Sequence of chain 1.RA:
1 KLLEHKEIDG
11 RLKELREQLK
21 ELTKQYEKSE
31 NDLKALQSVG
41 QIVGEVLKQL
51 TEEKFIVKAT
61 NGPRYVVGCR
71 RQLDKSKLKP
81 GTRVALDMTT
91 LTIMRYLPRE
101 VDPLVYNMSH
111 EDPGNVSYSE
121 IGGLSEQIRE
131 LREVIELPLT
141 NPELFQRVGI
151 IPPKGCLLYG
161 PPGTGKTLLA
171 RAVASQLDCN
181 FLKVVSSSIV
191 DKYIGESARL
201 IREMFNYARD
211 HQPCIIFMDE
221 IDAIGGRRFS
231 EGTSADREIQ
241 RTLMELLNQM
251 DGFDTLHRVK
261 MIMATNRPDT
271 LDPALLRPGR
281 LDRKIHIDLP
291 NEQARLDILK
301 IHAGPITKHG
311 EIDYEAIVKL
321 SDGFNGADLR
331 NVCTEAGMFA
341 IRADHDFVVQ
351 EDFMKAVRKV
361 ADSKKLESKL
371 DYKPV

This small molecule binds to this protein.
Small molecule (SMILES): Nc1ncnc2c1ncn2[C@@H]1O[C@H](COP(=O)(O)OP(=O)(O)OP(O)(O)=S)[C@@H](O)[C@H]1O

Binding-site contacts:
Ligand atom O3B contacts residue GLY163 of chain 1.RA at 3.3 Å (h-bond).
Ligand atom O3G contacts residue LYS166 of chain 1.RA at 2.9 Å (salt-bridge).
Ligand atom O1B contacts residue THR167 of chain 1.RA at 3.3 Å (h-bond).
Ligand atom PB contacts residue THR167 of chain 1.RA at 3.2 Å.
Ligand atom O1A contacts residue GLY163 of chain 1.RA at 3.3 Å.
Ligand atom O2' contacts residue ARG330 of chain 1.RA at 2.3 Å (salt-bridge).
Ligand atom O4' contacts residue ALA327 of chain 1.RA at 3.6 Å.
Ligand atom O3G contacts residue PRO162 of chain 1.RA at 3.3 Å.
Ligand atom S1G contacts residue GLY163 of chain 1.RA at 3.6 Å (h-bond).
Ligand atom PB contacts residue LYS166 of chain 1.RA at 3.2 Å.
Ligand atom C8 contacts residue GLY165 of chain 1.RA at 3.4 Å.
Ligand atom N9 contacts residue GLY326 of chain 1.RA at 3.3 Å.
Ligand atom O2A contacts residue ARG304 of chain 1.SA at 2.7 Å (salt-bridge).
Ligand atom O2G contacts residue ASN266 of chain 1.RA at 3.1 Å (h-bond).
Ligand atom C8 contacts residue GLY326 of chain 1.RA at 2.7 Å.
Ligand atom C4 contacts residue GLY326 of chain 1.RA at 3.3 Å.
Ligand atom O2G contacts residue ARG304 of chain 1.SA at 2.5 Å (salt-bridge).
Ligand atom C8 contacts residue GLY163 of chain 1.RA at 3.5 Å.
Ligand atom C2' contacts residue LEU168 of chain 1.RA at 3.5 Å (hydrophobic).
Ligand atom N7 contacts residue GLY165 of chain 1.RA at 3.4 Å (h-bond).
Ligand atom C2' contacts residue ARG330 of chain 1.RA at 3.5 Å.
Ligand atom PA contacts residue ARG301 of chain 1.SA at 3.5 Å.
Ligand atom O1A contacts residue ARG301 of chain 1.SA at 2.4 Å (salt-bridge).
Ligand atom N7 contacts residue GLY326 of chain 1.RA at 2.2 Å.
Ligand atom S1G contacts residue ARG304 of chain 1.SA at 3.2 Å (salt-bridge).
Ligand atom O2B contacts residue ARG304 of chain 1.SA at 2.7 Å (salt-bridge).
Ligand atom S1G contacts residue ARG301 of chain 1.SA at 3.3 Å (salt-bridge).
Ligand atom O3G contacts residue ASN266 of chain 1.RA at 2.4 Å (h-bond).
Ligand atom C5 contacts residue GLY326 of chain 1.RA at 2.7 Å.
Ligand atom N7 contacts residue THR164 of chain 1.RA at 3.5 Å.
Ligand atom O1B contacts residue LYS166 of chain 1.RA at 2.5 Å (salt-bridge).
Ligand atom PG contacts residue ASN266 of chain 1.RA at 3.4 Å.
Ligand atom C6 contacts residue GLY326 of chain 1.RA at 3.4 Å.
Ligand atom O2B contacts residue THR167 of chain 1.RA at 3.0 Å (h-bond).
Ligand atom N7 contacts residue GLY163 of chain 1.RA at 3.5 Å (h-bond).
Ligand atom C5' contacts residue ARG301 of chain 1.SA at 3.4 Å.
Ligand atom O3A contacts residue THR167 of chain 1.RA at 3.0 Å (h-bond).
Ligand atom O3B contacts residue LYS166 of chain 1.RA at 2.9 Å (salt-bridge).
Ligand atom PG contacts residue ARG304 of chain 1.SA at 3.3 Å.
Ligand atom PG contacts residue LYS166 of chain 1.RA at 3.4 Å.

Sequence of chain 1.SA:
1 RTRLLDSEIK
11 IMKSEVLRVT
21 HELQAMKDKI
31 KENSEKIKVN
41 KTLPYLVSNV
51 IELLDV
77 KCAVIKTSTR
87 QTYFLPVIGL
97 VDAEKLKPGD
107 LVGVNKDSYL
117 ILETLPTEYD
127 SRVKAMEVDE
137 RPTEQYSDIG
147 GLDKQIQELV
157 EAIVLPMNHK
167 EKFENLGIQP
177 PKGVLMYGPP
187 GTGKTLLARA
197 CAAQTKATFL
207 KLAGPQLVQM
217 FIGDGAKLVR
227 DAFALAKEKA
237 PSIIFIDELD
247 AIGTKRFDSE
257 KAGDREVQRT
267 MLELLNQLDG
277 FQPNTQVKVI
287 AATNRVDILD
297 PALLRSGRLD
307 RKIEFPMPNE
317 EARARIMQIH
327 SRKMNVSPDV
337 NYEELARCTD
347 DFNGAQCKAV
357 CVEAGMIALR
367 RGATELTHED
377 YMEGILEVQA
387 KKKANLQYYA